Sequence of chain 3.A:
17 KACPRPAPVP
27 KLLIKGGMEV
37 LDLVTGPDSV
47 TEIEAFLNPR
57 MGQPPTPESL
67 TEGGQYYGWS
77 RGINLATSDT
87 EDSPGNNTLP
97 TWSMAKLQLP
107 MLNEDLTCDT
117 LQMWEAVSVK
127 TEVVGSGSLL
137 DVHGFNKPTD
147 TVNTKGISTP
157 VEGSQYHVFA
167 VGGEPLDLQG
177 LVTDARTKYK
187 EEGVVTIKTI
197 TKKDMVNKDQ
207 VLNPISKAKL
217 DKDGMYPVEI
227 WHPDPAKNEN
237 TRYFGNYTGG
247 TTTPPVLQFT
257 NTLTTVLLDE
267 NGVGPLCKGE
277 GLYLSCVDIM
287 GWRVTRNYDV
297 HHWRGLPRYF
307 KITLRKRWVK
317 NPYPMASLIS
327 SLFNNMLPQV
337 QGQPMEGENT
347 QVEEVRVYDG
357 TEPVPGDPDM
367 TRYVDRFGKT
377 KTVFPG

A small-molecule ligand and the protein it binds are described below.
Small molecule (SMILES): CC(=O)N[C@H]1[C@H]([C@H](O)[C@H](O)CO)O[C@@](O[C@H]2[C@@H](O)[C@@H](CO)O[C@@H](O[C@H]3[C@H](O)[C@@H](O)[C@H](O)O[C@@H]3CO)[C@@H]2O)(C(=O)O)C[C@@H]1O

Sequence of chain 3.E:
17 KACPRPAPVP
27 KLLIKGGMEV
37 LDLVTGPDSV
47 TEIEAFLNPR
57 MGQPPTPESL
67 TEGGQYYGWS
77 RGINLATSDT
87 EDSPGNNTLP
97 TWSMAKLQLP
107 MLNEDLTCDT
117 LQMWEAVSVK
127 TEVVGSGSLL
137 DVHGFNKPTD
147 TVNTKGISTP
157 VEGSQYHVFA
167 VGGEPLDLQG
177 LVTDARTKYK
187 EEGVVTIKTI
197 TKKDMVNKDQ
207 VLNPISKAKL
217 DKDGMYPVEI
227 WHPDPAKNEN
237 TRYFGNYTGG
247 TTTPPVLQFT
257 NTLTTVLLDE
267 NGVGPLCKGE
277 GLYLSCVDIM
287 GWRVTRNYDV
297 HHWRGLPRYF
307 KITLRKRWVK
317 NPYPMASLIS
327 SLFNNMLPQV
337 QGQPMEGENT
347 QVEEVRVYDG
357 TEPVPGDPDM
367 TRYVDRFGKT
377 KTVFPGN

Binding-site contacts:
Ligand atom C4 contacts residue ARG77 of chain 3.E at 4.2 Å.
Ligand atom O1B contacts residue TYR72 of chain 3.E at 3.7 Å.
Ligand atom O10 contacts residue ASN293 of chain 3.E at 3.8 Å.
Ligand atom C3 contacts residue VAL296 of chain 3.E at 3.5 Å (hydrophobic).
Ligand atom C1 contacts residue TYR72 of chain 3.E at 3.7 Å (hydrophobic).
Ligand atom C7 contacts residue TYR72 of chain 3.E at 4.2 Å (hydrophobic).
Ligand atom O6 contacts residue ASN93 of chain 3.E at 2.8 Å (h-bond).
Ligand atom O1A contacts residue ARG77 of chain 3.E at 3.1 Å (salt-bridge).
Ligand atom O6 contacts residue THR94 of chain 3.E at 3.7 Å.
Ligand atom C5 contacts residue TYR72 of chain 3.E at 3.5 Å (hydrophobic).
Ligand atom O1A contacts residue TYR72 of chain 3.E at 3.4 Å.
Ligand atom C11 contacts residue ASP85 of chain 3.A at 3.8 Å.
Ligand atom O1B contacts residue ARG77 of chain 3.E at 2.8 Å (salt-bridge).
Ligand atom O8 contacts residue TYR72 of chain 3.E at 3.2 Å (h-bond).
Ligand atom O6 contacts residue ARG77 of chain 3.E at 4.0 Å.
Ligand atom N5 contacts residue TYR72 of chain 3.E at 3.2 Å (h-bond).
Ligand atom C2 contacts residue GLY78 of chain 3.E at 4.2 Å.
Ligand atom O4 contacts residue TYR72 of chain 3.E at 3.9 Å.
Ligand atom O6 contacts residue GLY78 of chain 3.E at 3.8 Å.
Ligand atom O10 contacts residue THR291 of chain 3.E at 4.0 Å.
Ligand atom C3 contacts residue GLY78 of chain 3.E at 4.2 Å.
Ligand atom C8 contacts residue TYR72 of chain 3.E at 4.2 Å (hydrophobic).
Ligand atom C3 contacts residue GLY78 of chain 3.E at 4.1 Å.
Ligand atom C4 contacts residue HIS298 of chain 3.E at 3.7 Å.
Ligand atom O4 contacts residue HIS298 of chain 3.E at 3.1 Å (h-bond).
Ligand atom O4 contacts residue VAL296 of chain 3.E at 4.2 Å.
Ligand atom C4 contacts residue GLY78 of chain 3.E at 3.4 Å.
Ligand atom O3 contacts residue GLY78 of chain 3.E at 3.6 Å.
Ligand atom C5 contacts residue ASN93 of chain 3.E at 4.3 Å.
Ligand atom O1A contacts residue GLY78 of chain 3.E at 3.6 Å (h-bond).
Ligand atom C10 contacts residue TYR72 of chain 3.E at 4.2 Å (hydrophobic).
Ligand atom O4 contacts residue ILE79 of chain 3.E at 3.4 Å (h-bond).
Ligand atom C6 contacts residue ASN93 of chain 3.E at 3.5 Å.
Ligand atom C3 contacts residue HIS298 of chain 3.E at 3.6 Å.
Ligand atom C1 contacts residue ARG77 of chain 3.E at 3.4 Å.
Ligand atom O4 contacts residue THR291 of chain 3.E at 3.4 Å.
Ligand atom O3 contacts residue VAL296 of chain 3.E at 4.2 Å.
Ligand atom C6 contacts residue TYR72 of chain 3.E at 3.5 Å (hydrophobic).
Ligand atom O4 contacts residue GLY78 of chain 3.E at 3.1 Å.
Ligand atom C4 contacts residue TYR72 of chain 3.E at 3.2 Å (hydrophobic).